This protein binds this small molecule.
Small molecule (SMILES): CC(=O)N[C@H]1[C@H]([C@H](O)[C@H](O)CO)O[C@@](O)(C(=O)O)C[C@@H]1O

Sequence of chain 53.A:
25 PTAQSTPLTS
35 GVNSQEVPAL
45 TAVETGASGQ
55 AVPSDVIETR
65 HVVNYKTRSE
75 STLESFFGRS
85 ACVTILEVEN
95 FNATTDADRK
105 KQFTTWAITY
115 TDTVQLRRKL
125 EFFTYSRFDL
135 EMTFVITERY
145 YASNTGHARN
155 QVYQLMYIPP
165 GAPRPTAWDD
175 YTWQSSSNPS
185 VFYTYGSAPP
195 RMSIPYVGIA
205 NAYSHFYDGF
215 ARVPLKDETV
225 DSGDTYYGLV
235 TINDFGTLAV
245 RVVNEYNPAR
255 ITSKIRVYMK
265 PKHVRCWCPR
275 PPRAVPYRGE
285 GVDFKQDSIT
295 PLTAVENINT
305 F

Binding-site contacts:
Ligand atom C4 contacts residue PRO252 of chain 53.A at 3.8 Å (hydrophobic).
Ligand atom C10 contacts residue TYR145 of chain 54.A at 3.6 Å (hydrophobic).
Ligand atom C5 contacts residue TYR145 of chain 54.A at 3.3 Å (hydrophobic).
Ligand atom O1B contacts residue ASN148 of chain 54.A at 4.3 Å.
Ligand atom O4 contacts residue PRO252 of chain 53.A at 3.8 Å.
Ligand atom O4 contacts residue TYR250 of chain 53.A at 3.4 Å.
Ligand atom C8 contacts residue ALA146 of chain 54.A at 4.4 Å (hydrophobic).
Ligand atom C11 contacts residue TYR145 of chain 54.A at 3.7 Å (hydrophobic).
Ligand atom O1A contacts residue PRO252 of chain 53.A at 3.3 Å.
Ligand atom N5 contacts residue TYR145 of chain 54.A at 2.6 Å (h-bond).
Ligand atom C7 contacts residue TYR145 of chain 54.A at 3.8 Å (hydrophobic).
Ligand atom C1 contacts residue ALA146 of chain 54.A at 3.9 Å (hydrophobic).
Ligand atom C3 contacts residue PRO252 of chain 53.A at 3.9 Å (hydrophobic).
Ligand atom C4 contacts residue TYR145 of chain 54.A at 3.6 Å (hydrophobic).
Ligand atom O4 contacts residue ASN251 of chain 53.A at 4.2 Å.
Ligand atom C10 contacts residue TYR250 of chain 53.A at 3.5 Å (hydrophobic).
Ligand atom C6 contacts residue ALA146 of chain 54.A at 4.2 Å (hydrophobic).
Ligand atom N5 contacts residue TYR250 of chain 53.A at 4.4 Å.
Ligand atom O1B contacts residue SER147 of chain 54.A at 3.1 Å (h-bond).
Ligand atom O4 contacts residue TYR145 of chain 54.A at 4.2 Å.
Ligand atom C6 contacts residue TYR145 of chain 54.A at 3.4 Å (hydrophobic).
Ligand atom O1B contacts residue ALA146 of chain 54.A at 3.2 Å.
Ligand atom C1 contacts residue SER147 of chain 54.A at 3.6 Å.
Ligand atom O1A contacts residue SER147 of chain 54.A at 2.8 Å (h-bond).
Ligand atom C11 contacts residue TYR250 of chain 53.A at 3.7 Å (hydrophobic).
Ligand atom O8 contacts residue ALA146 of chain 54.A at 3.3 Å.
Ligand atom O1A contacts residue ALA146 of chain 54.A at 4.2 Å.
Ligand atom C9 contacts residue TYR145 of chain 54.A at 4.2 Å (hydrophobic).
Ligand atom C11 contacts residue ARG143 of chain 54.A at 4.0 Å.
Ligand atom C1 contacts residue PRO252 of chain 53.A at 4.1 Å (hydrophobic).
Ligand atom O10 contacts residue TYR250 of chain 53.A at 2.7 Å (h-bond).

Sequence of chain 54.A:
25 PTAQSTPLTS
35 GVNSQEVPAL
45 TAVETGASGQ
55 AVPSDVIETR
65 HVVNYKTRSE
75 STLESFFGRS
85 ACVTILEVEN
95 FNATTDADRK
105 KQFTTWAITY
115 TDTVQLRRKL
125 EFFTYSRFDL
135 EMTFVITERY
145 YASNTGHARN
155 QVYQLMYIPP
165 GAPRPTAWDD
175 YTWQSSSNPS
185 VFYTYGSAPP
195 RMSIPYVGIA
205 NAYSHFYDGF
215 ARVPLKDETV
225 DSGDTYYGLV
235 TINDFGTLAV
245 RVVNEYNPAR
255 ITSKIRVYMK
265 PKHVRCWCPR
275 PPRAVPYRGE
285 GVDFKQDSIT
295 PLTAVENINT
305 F